Binding-site contacts:
Ligand atom N contacts residue ASN231 of chain 1.A at 3.0 Å (h-bond).
Ligand atom N contacts residue ALA105 of chain 1.A at 3.0 Å (h-bond).
Ligand atom OXT contacts residue SER108 of chain 1.A at 4.1 Å.
Ligand atom CD2 contacts residue SER232 of chain 1.A at 3.9 Å.
Ligand atom CA contacts residue ASN231 of chain 1.A at 4.2 Å.
Ligand atom C contacts residue SER84 of chain 1.A at 3.5 Å.
Ligand atom CG contacts residue ALA105 of chain 1.A at 4.4 Å (hydrophobic).
Ligand atom OXT contacts residue THR107 of chain 1.A at 2.9 Å (h-bond).
Ligand atom CG contacts residue ASN231 of chain 1.A at 4.2 Å.
Ligand atom CB contacts residue ARG82 of chain 1.A at 3.6 Å.
Ligand atom O contacts residue ARG82 of chain 1.A at 4.0 Å.
Ligand atom C contacts residue THR107 of chain 1.A at 4.1 Å.
Ligand atom O contacts residue SER84 of chain 1.A at 2.9 Å (h-bond).
Ligand atom OXT contacts residue ARG82 of chain 1.A at 4.1 Å.
Ligand atom C contacts residue ARG82 of chain 1.A at 3.9 Å.
Ligand atom CG contacts residue TYR285 of chain 1.A at 4.2 Å (hydrophobic).
Ligand atom CB contacts residue ALA105 of chain 1.A at 3.7 Å (hydrophobic).
Ligand atom OXT contacts residue SER106 of chain 1.A at 3.4 Å.
Ligand atom CD1 contacts residue ARG82 of chain 1.A at 3.9 Å.
Ligand atom C contacts residue ALA105 of chain 1.A at 4.0 Å (hydrophobic).
Ligand atom CD1 contacts residue ALA105 of chain 1.A at 4.0 Å (hydrophobic).
Ligand atom CD1 contacts residue ASN231 of chain 1.A at 3.8 Å.
Ligand atom OXT contacts residue ALA105 of chain 1.A at 3.7 Å.
Ligand atom OXT contacts residue SER84 of chain 1.A at 2.6 Å (h-bond).
Ligand atom CD1 contacts residue TYR285 of chain 1.A at 3.1 Å (hydrophobic).
Ligand atom CG contacts residue ARG82 of chain 1.A at 4.3 Å.
Ligand atom C contacts residue SER106 of chain 1.A at 4.2 Å.
Ligand atom CA contacts residue ARG82 of chain 1.A at 4.4 Å.
Ligand atom CA contacts residue ALA105 of chain 1.A at 3.7 Å (hydrophobic).
Ligand atom C contacts residue ASN83 of chain 1.A at 4.2 Å.
Ligand atom CA contacts residue THR107 of chain 1.A at 4.1 Å.
Ligand atom O contacts residue ASN83 of chain 1.A at 3.5 Å.
Ligand atom CD2 contacts residue ARG82 of chain 1.A at 3.6 Å.
Ligand atom N contacts residue THR107 of chain 1.A at 3.0 Å (h-bond).

Sequence of chain 1.A:
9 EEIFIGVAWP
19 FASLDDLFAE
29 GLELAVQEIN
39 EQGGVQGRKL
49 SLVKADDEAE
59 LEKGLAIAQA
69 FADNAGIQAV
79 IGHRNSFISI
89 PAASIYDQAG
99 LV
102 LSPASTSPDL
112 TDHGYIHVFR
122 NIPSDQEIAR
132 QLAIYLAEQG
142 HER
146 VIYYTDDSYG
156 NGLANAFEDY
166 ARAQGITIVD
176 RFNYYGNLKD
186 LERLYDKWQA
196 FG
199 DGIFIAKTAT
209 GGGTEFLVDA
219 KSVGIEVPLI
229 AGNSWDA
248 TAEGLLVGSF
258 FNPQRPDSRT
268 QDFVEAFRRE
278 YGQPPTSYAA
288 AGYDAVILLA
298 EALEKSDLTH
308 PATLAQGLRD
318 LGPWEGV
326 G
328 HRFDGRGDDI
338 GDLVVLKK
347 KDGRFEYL

This small molecule binds to this protein.
Small molecule (SMILES): CC(C)C[C@H](N)C(=O)O